Sequence of chain 1.A:
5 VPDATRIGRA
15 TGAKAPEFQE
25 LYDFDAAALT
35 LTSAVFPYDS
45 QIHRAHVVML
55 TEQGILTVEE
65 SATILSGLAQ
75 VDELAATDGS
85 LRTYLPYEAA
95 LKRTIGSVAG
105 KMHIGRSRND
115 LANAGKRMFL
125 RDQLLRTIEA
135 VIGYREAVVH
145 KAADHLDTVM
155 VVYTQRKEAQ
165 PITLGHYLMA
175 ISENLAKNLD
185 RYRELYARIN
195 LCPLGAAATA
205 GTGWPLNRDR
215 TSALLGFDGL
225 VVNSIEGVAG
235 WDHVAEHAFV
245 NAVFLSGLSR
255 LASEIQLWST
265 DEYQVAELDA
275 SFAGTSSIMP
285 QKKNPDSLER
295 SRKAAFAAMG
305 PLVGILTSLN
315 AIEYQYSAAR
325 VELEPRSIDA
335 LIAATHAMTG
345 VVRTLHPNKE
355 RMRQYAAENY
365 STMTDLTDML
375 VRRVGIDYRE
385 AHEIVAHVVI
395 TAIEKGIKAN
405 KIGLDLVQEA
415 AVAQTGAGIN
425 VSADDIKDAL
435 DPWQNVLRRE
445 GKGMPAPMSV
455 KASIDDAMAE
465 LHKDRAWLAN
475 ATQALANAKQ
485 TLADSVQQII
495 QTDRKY

Binding-site contacts:
Ligand atom N contacts residue ASN113 of chain 2.A at 2.8 Å (h-bond).
Ligand atom OD1 contacts residue SER280 of chain 3.A at 3.5 Å (h-bond).
Ligand atom C contacts residue MET283 of chain 3.A at 3.7 Å (hydrophobic).
Ligand atom OD1 contacts residue ARG112 of chain 2.A at 3.0 Å (salt-bridge).
Ligand atom OD2 contacts residue SER281 of chain 3.A at 3.0 Å (h-bond).
Ligand atom CB contacts residue SER111 of chain 2.A at 3.4 Å.
Ligand atom OD1 contacts residue ILE282 of chain 3.A at 3.4 Å.
Ligand atom CAF contacts residue ARG112 of chain 2.A at 3.5 Å.
Ligand atom OD2 contacts residue ARG112 of chain 2.A at 2.9 Å (salt-bridge).
Ligand atom OXT contacts residue THR158 of chain 1.A at 3.7 Å.
Ligand atom CA contacts residue ASN113 of chain 2.A at 3.6 Å.
Ligand atom NAA contacts residue ASN288 of chain 3.A at 3.0 Å (h-bond).
Ligand atom OXT contacts residue SER280 of chain 3.A at 3.4 Å.
Ligand atom OXT contacts residue LYS286 of chain 3.A at 2.9 Å (salt-bridge).
Ligand atom OXT contacts residue GLN159 of chain 1.A at 3.7 Å.
Ligand atom CAG contacts residue TYR320 of chain 2.A at 3.6 Å (hydrophobic).
Ligand atom OD2 contacts residue SER280 of chain 3.A at 3.4 Å.
Ligand atom CB contacts residue SER280 of chain 3.A at 3.1 Å.
Ligand atom OD1 contacts residue SER111 of chain 2.A at 2.4 Å (h-bond).
Ligand atom N contacts residue FUM1 of chain 3.C at 3.6 Å.
Ligand atom O contacts residue THR158 of chain 1.A at 2.7 Å (h-bond).
Ligand atom NAA contacts residue ASP290 of chain 3.A at 3.3 Å (salt-bridge).
Ligand atom OXT contacts residue MET283 of chain 3.A at 3.6 Å.
Ligand atom O contacts residue MET283 of chain 3.A at 3.7 Å.
Ligand atom OXT contacts residue ASN288 of chain 3.A at 2.7 Å (h-bond).
Ligand atom CB contacts residue ASN113 of chain 2.A at 3.4 Å.
Ligand atom NAA contacts residue THR279 of chain 3.A at 3.3 Å (h-bond).
Ligand atom CAF contacts residue GLN159 of chain 1.A at 3.5 Å.
Ligand atom NAA contacts residue GLN159 of chain 1.A at 3.4 Å (h-bond).
Ligand atom C contacts residue ASN288 of chain 3.A at 3.6 Å.
Ligand atom CA contacts residue SER280 of chain 3.A at 3.6 Å.
Ligand atom CAG contacts residue GLN159 of chain 1.A at 2.9 Å.
Ligand atom CG contacts residue SER281 of chain 3.A at 3.4 Å.
Ligand atom OD1 contacts residue SER281 of chain 3.A at 2.8 Å (h-bond).
Ligand atom CG contacts residue SER111 of chain 2.A at 3.2 Å.
Ligand atom CG contacts residue SER280 of chain 3.A at 3.1 Å.
Ligand atom C contacts residue THR158 of chain 1.A at 3.5 Å.
Ligand atom CAF contacts residue FUM1 of chain 3.C at 3.2 Å.
Ligand atom NAA contacts residue ARG112 of chain 2.A at 3.4 Å (salt-bridge).
Ligand atom O contacts residue ASN113 of chain 2.A at 3.0 Å (h-bond).

A small-molecule ligand and the protein it binds are described below.
Small molecule (SMILES): NCCN[C@@H](CC(=O)O)C(=O)O

Sequence of chain 2.A:
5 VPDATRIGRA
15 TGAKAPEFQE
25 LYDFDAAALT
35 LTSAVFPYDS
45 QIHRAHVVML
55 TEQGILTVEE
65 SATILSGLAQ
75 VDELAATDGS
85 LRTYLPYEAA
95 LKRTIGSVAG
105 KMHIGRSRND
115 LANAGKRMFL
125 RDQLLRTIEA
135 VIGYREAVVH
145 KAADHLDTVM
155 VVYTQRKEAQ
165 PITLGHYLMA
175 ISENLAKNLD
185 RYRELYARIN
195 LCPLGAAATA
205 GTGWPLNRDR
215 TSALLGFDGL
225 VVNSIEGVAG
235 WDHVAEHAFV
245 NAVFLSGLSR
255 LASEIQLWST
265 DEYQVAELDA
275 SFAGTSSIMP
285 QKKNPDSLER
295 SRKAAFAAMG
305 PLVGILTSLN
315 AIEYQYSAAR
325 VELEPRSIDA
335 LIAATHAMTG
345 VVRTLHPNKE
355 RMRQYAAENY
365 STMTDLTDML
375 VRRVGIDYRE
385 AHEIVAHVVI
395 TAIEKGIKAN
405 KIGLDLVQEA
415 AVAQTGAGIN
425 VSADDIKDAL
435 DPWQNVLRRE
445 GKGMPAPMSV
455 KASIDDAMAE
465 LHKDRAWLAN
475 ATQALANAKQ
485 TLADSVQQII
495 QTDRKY

Sequence of chain 3.A:
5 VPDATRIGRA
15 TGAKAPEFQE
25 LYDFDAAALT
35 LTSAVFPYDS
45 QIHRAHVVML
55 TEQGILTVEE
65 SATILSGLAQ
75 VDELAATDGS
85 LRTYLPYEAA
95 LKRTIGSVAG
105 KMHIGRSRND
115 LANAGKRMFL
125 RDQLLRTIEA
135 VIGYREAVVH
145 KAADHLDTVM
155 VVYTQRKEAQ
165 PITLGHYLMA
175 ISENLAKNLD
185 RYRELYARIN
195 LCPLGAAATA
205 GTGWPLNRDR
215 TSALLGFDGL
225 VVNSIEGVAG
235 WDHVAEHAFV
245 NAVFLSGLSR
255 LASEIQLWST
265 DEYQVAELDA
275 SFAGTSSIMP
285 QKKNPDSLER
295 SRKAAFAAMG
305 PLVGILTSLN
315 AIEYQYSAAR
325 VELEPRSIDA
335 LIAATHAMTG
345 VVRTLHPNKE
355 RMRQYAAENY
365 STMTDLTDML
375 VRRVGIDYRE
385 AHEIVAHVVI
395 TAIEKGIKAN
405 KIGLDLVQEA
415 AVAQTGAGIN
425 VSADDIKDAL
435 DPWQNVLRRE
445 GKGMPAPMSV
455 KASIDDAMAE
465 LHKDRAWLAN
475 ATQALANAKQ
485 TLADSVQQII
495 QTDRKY